The small molecule below binds the protein below.
Small molecule (SMILES): CC(=O)N[C@@H]1[C@@H](O)[C@H](O)[C@@H](CO)O[C@H]1O

Sequence of chain 47.C:
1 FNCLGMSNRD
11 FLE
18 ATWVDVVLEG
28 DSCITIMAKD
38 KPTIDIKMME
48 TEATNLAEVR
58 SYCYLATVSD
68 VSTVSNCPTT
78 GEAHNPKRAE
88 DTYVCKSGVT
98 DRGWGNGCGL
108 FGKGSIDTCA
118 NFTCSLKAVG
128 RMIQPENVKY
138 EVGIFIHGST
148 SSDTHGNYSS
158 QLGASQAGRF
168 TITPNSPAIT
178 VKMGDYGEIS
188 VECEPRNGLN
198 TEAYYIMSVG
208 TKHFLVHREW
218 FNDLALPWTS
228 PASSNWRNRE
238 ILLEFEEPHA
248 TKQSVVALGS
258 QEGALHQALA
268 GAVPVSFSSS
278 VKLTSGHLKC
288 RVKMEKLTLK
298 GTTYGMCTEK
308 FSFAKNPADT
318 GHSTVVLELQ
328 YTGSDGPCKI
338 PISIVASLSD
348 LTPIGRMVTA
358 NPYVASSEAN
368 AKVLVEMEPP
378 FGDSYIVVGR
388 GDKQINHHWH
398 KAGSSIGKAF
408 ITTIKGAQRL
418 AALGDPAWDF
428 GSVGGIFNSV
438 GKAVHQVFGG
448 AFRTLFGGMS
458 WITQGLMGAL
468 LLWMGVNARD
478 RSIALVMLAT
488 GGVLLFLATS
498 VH

Binding-site contacts:
Ligand atom C5 contacts residue ASN154 of chain 47.C at 3.7 Å.
Ligand atom C2 contacts residue ASN154 of chain 47.C at 2.4 Å.
Ligand atom C1 contacts residue SER157 of chain 47.C at 3.9 Å.
Ligand atom C3 contacts residue ASN154 of chain 47.C at 3.8 Å.
Ligand atom C1 contacts residue ASN154 of chain 47.C at 1.4 Å.
Ligand atom O5 contacts residue ASN154 of chain 47.C at 2.4 Å (h-bond).
Ligand atom N2 contacts residue ASN154 of chain 47.C at 2.9 Å (h-bond).
Ligand atom O5 contacts residue SER157 of chain 47.C at 3.8 Å.
Ligand atom C8 contacts residue ASN154 of chain 47.C at 4.2 Å.
Ligand atom C7 contacts residue ASN154 of chain 47.C at 4.0 Å.
Ligand atom C4 contacts residue ASN154 of chain 47.C at 4.2 Å.